The small molecule below binds the protein below.
Small molecule (SMILES): CCCCCCCC(=O)OC[C@H](COP(=O)(O)O[C@@H]1[C@H](O)[C@H](O)[C@@H](OP(=O)(O)O)[C@H](OP(=O)(O)O)[C@H]1O)OC(=O)CCCCCCC

Sequence of chain 1.C:
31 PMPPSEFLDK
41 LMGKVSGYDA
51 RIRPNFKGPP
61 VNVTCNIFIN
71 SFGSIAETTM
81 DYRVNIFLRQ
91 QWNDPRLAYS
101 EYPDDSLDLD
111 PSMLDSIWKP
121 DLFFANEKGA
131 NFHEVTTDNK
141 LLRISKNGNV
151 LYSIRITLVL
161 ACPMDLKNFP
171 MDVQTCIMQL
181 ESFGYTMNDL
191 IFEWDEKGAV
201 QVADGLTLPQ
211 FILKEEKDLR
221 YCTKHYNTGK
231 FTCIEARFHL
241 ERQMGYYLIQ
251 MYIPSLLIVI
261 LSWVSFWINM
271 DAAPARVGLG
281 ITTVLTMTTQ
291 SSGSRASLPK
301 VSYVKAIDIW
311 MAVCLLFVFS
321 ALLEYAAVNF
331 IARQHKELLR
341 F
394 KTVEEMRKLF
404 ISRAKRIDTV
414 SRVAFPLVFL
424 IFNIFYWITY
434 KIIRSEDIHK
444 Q

Binding-site contacts:
Ligand atom C5B contacts residue PHE317 of chain 1.C at 4.4 Å (hydrophobic).
Ligand atom C3B contacts residue VAL421 of chain 1.C at 4.4 Å (hydrophobic).
Ligand atom C8B contacts residue LEU316 of chain 1.C at 3.7 Å (hydrophobic).
Ligand atom C4A contacts residue SER320 of chain 1.C at 4.0 Å.
Ligand atom C6A contacts residue SER320 of chain 1.C at 4.0 Å.
Ligand atom C6B contacts residue PHE317 of chain 1.C at 3.7 Å (hydrophobic).
Ligand atom O11 contacts residue VAL413 of chain 1.C at 3.3 Å.
Ligand atom O12 contacts residue VAL413 of chain 1.C at 4.5 Å.
Ligand atom C6A contacts residue LEU323 of chain 1.C at 4.0 Å (hydrophobic).
Ligand atom C8B contacts residue PHE317 of chain 1.C at 4.3 Å (hydrophobic).
Ligand atom O13 contacts residue VAL413 of chain 1.C at 4.1 Å.
Ligand atom C2B contacts residue PHE418 of chain 1.C at 3.9 Å (hydrophobic).
Ligand atom C5B contacts residue PHE418 of chain 1.C at 4.3 Å (hydrophobic).
Ligand atom P1 contacts residue VAL413 of chain 1.C at 4.1 Å.
Ligand atom C7B contacts residue LEU316 of chain 1.C at 3.8 Å (hydrophobic).
Ligand atom C5B contacts residue SER320 of chain 1.C at 4.3 Å.
Ligand atom C4A contacts residue LEU323 of chain 1.C at 4.2 Å (hydrophobic).
Ligand atom C6B contacts residue VAL421 of chain 1.C at 4.0 Å (hydrophobic).